Binding-site contacts:
Ligand atom O7 contacts residue ASN87 of chain 55.A at 3.0 Å (h-bond).
Ligand atom C2 contacts residue ASN87 of chain 55.A at 2.4 Å.
Ligand atom N2 contacts residue ASN87 of chain 55.A at 2.8 Å (h-bond).
Ligand atom C1 contacts residue SER89 of chain 55.A at 4.5 Å.
Ligand atom C7 contacts residue ASN87 of chain 55.A at 3.1 Å.
Ligand atom C5 contacts residue ASN87 of chain 55.A at 3.7 Å.
Ligand atom C1 contacts residue ASN87 of chain 55.A at 1.4 Å.
Ligand atom O4 contacts residue LEU151 of chain 55.A at 4.1 Å.
Ligand atom C3 contacts residue ASN87 of chain 55.A at 3.8 Å.
Ligand atom C7 contacts residue ASP85 of chain 55.A at 4.4 Å.
Ligand atom C6 contacts residue LEU91 of chain 55.A at 3.7 Å (hydrophobic).
Ligand atom C6 contacts residue LEU151 of chain 55.A at 3.8 Å (hydrophobic).
Ligand atom C4 contacts residue ASN87 of chain 55.A at 4.2 Å.
Ligand atom O5 contacts residue ASN87 of chain 55.A at 2.4 Å (h-bond).
Ligand atom O6 contacts residue LEU91 of chain 55.A at 4.1 Å.
Ligand atom C8 contacts residue ASN87 of chain 55.A at 4.3 Å.
Ligand atom C5 contacts residue LEU151 of chain 55.A at 4.1 Å (hydrophobic).
Ligand atom O7 contacts residue ASP85 of chain 55.A at 3.4 Å (salt-bridge).

This small molecule binds to this protein.
Small molecule (SMILES): CC(=O)N[C@@H]1[C@@H](O)[C@H](O)[C@@H](CO)O[C@H]1O

Sequence of chain 55.A:
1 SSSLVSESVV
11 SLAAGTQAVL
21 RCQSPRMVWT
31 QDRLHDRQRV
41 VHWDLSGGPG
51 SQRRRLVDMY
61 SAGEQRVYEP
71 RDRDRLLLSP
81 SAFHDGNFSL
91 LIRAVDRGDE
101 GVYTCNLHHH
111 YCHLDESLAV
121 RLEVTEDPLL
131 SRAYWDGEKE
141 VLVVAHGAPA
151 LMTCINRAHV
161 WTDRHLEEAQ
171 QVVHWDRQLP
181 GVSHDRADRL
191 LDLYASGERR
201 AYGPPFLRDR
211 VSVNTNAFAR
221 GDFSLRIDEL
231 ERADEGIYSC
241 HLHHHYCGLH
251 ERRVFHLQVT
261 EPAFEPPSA